A protein and the small-molecule ligand that binds it are described below.
Small molecule (SMILES): CSCC[C@@H](C=O)NC(=O)[C@H](CC(N)=O)NC(=O)[C@H](CCSC)NC(=O)[C@H](Cc1ccc(O)cc1)NC(=O)[C@H](CC(=O)O)NC(=O)CN

Sequence of chain 1.A:
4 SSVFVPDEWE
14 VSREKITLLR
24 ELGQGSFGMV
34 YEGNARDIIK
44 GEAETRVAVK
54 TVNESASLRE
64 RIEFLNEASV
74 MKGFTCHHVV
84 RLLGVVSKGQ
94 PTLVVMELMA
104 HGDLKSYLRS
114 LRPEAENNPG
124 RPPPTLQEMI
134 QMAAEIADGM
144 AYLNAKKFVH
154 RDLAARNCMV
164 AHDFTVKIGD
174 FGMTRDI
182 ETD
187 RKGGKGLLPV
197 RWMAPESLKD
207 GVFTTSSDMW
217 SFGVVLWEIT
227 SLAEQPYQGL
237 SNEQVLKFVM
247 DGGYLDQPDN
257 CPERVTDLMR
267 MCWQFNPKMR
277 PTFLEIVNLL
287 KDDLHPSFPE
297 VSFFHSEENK

Binding-site contacts:
Ligand atom ND2 contacts residue LEU193 of chain 1.A at 3.7 Å.
Ligand atom CZ contacts residue ASP155 of chain 1.A at 3.6 Å.
Ligand atom CD2 contacts residue LEU194 of chain 1.A at 3.6 Å (hydrophobic).
Ligand atom O contacts residue PRO195 of chain 1.A at 3.2 Å.
Ligand atom C contacts residue LEU194 of chain 1.A at 3.5 Å (hydrophobic).
Ligand atom O contacts residue LEU193 of chain 1.A at 3.5 Å.
Ligand atom OD2 contacts residue ARG159 of chain 1.A at 3.6 Å.
Ligand atom N contacts residue LEU193 of chain 1.A at 3.5 Å.
Ligand atom CZ contacts residue ARG159 of chain 1.A at 3.6 Å.
Ligand atom O contacts residue ASN238 of chain 1.A at 3.5 Å (h-bond).
Ligand atom CB contacts residue LEU193 of chain 1.A at 3.7 Å (hydrophobic).
Ligand atom CB contacts residue LEU194 of chain 1.A at 3.7 Å (hydrophobic).
Ligand atom O contacts residue LYS188 of chain 1.A at 2.8 Å (salt-bridge).
Ligand atom CG contacts residue ARG159 of chain 1.A at 3.8 Å.
Ligand atom O contacts residue LEU194 of chain 1.A at 2.9 Å (h-bond).
Ligand atom SD contacts residue VAL196 of chain 1.A at 3.8 Å.
Ligand atom CA contacts residue LEU194 of chain 1.A at 3.2 Å (hydrophobic).
Ligand atom OH contacts residue ASP155 of chain 1.A at 2.6 Å (salt-bridge).
Ligand atom C contacts residue GLY192 of chain 1.A at 3.8 Å.
Ligand atom CB contacts residue VAL196 of chain 1.A at 3.7 Å (hydrophobic).
Ligand atom CG contacts residue LEU194 of chain 1.A at 3.6 Å (hydrophobic).
Ligand atom O contacts residue ASN238 of chain 1.A at 3.7 Å.
Ligand atom OD1 contacts residue TRP198 of chain 1.A at 3.8 Å.
Ligand atom N contacts residue GLY192 of chain 1.A at 3.0 Å (h-bond).
Ligand atom C contacts residue LYS188 of chain 1.A at 3.7 Å.
Ligand atom CB contacts residue LEU193 of chain 1.A at 3.8 Å (hydrophobic).
Ligand atom ND2 contacts residue GLY192 of chain 1.A at 3.2 Å.
Ligand atom C contacts residue LEU193 of chain 1.A at 3.8 Å (hydrophobic).
Ligand atom CE2 contacts residue ASP155 of chain 1.A at 3.7 Å.
Ligand atom O contacts residue LYS191 of chain 1.A at 3.3 Å.
Ligand atom O contacts residue GLY192 of chain 1.A at 3.0 Å (h-bond).
Ligand atom CA contacts residue LEU193 of chain 1.A at 3.7 Å (hydrophobic).
Ligand atom OH contacts residue ARG159 of chain 1.A at 3.1 Å (salt-bridge).
Ligand atom CA contacts residue GLY192 of chain 1.A at 3.5 Å.
Ligand atom SD contacts residue ASN238 of chain 1.A at 3.6 Å.
Ligand atom CD2 contacts residue PRO195 of chain 1.A at 3.4 Å (hydrophobic).
Ligand atom N contacts residue LEU194 of chain 1.A at 2.9 Å (h-bond).
Ligand atom OH contacts residue ANP1 of chain 1.E at 3.9 Å.
Ligand atom CE2 contacts residue PRO195 of chain 1.A at 3.7 Å (hydrophobic).
Ligand atom CD2 contacts residue LEU193 of chain 1.A at 3.8 Å (hydrophobic).